Sequence of chain 1.A:
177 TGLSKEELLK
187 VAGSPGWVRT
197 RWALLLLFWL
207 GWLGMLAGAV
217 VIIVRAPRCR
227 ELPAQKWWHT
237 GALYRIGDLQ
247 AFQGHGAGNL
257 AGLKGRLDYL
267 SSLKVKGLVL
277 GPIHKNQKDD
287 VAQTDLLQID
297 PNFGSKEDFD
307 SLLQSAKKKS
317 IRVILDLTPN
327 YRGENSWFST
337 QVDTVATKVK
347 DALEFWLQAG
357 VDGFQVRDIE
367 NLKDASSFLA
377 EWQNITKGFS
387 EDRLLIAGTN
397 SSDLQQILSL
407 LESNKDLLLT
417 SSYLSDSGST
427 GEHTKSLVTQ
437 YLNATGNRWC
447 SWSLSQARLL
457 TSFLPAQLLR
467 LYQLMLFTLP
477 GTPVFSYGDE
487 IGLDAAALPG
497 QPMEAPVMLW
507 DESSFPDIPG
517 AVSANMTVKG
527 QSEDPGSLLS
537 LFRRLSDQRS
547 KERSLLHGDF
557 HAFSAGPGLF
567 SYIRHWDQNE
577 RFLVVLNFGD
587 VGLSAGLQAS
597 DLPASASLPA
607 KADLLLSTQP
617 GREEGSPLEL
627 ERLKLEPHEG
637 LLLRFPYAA

This protein binds this small molecule.
Small molecule (SMILES): CC(=O)N[C@H]1[C@H](O[C@H]2[C@H](O)[C@@H](NC(C)=O)CO[C@@H]2CO)O[C@H](CO)[C@@H](O)[C@@H]1O

Binding-site contacts:
Ligand atom C8 contacts residue MET522 of chain 1.A at 3.6 Å (hydrophobic).
Ligand atom C4 contacts residue ASN521 of chain 1.A at 4.4 Å.
Ligand atom C1 contacts residue ASN521 of chain 1.A at 1.5 Å.
Ligand atom C7 contacts residue ASN521 of chain 1.A at 3.2 Å.
Ligand atom C5 contacts residue ASN521 of chain 1.A at 3.7 Å.
Ligand atom C7 contacts residue SER519 of chain 1.A at 4.2 Å.
Ligand atom C2 contacts residue ASN521 of chain 1.A at 2.7 Å.
Ligand atom C8 contacts residue ASN521 of chain 1.A at 3.6 Å.
Ligand atom O5 contacts residue ASN521 of chain 1.A at 2.5 Å (h-bond).
Ligand atom O7 contacts residue ASN521 of chain 1.A at 4.0 Å.
Ligand atom C3 contacts residue ASN521 of chain 1.A at 3.9 Å.
Ligand atom N2 contacts residue ASN521 of chain 1.A at 2.7 Å (h-bond).
Ligand atom C8 contacts residue SER519 of chain 1.A at 3.4 Å.
Ligand atom N2 contacts residue SER519 of chain 1.A at 3.9 Å.